This protein binds this small molecule.
Small molecule (SMILES): CC(=O)N[C@H]1[C@H]([C@H](O)[C@H](O)CO)O[C@@](O[C@H]2[C@@H](O)[C@@H](CO)O[C@@H](O[C@H]3[C@H](O)[C@@H](O)[C@H](O)O[C@@H]3CO)[C@@H]2O)(C(=O)O)C[C@@H]1O

Sequence of chain 50.B:
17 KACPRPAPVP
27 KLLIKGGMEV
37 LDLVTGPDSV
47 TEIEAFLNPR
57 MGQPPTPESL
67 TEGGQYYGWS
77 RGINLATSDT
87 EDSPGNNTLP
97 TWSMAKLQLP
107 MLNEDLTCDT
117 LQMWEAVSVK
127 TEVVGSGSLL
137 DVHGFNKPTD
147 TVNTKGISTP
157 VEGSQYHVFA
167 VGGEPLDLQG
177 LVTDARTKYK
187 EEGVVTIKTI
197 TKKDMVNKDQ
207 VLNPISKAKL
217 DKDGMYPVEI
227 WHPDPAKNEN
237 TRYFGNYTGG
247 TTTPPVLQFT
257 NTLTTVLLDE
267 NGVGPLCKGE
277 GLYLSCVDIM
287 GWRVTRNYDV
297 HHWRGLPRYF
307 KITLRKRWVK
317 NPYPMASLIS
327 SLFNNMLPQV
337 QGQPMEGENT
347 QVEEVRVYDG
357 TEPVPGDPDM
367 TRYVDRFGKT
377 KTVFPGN

Sequence of chain 50.A:
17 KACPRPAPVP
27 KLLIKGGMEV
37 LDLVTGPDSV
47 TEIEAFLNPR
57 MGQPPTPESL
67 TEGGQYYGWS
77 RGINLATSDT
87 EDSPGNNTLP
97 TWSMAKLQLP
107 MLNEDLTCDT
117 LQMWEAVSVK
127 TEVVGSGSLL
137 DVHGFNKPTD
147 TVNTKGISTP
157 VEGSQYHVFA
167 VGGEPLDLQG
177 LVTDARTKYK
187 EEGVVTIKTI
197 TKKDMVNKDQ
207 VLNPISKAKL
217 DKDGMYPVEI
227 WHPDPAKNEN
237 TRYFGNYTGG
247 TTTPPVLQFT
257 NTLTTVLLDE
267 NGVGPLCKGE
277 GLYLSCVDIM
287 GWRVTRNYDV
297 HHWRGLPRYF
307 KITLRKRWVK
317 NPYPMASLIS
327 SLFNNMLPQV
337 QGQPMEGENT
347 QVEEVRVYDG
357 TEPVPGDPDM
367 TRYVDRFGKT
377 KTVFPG

Binding-site contacts:
Ligand atom O10 contacts residue ASN293 of chain 50.A at 4.3 Å.
Ligand atom N5 contacts residue TYR72 of chain 50.A at 2.9 Å (h-bond).
Ligand atom C2 contacts residue GLY78 of chain 50.A at 4.1 Å.
Ligand atom O4 contacts residue VAL296 of chain 50.A at 3.7 Å.
Ligand atom O4 contacts residue THR291 of chain 50.A at 3.5 Å.
Ligand atom O1A contacts residue ARG77 of chain 50.A at 3.1 Å.
Ligand atom O8 contacts residue ARG77 of chain 50.A at 3.3 Å (salt-bridge).
Ligand atom O1A contacts residue GLY78 of chain 50.A at 3.4 Å (h-bond).
Ligand atom O6 contacts residue ASN93 of chain 50.A at 2.9 Å (h-bond).
Ligand atom C1 contacts residue GLY78 of chain 50.A at 4.2 Å.
Ligand atom C6 contacts residue TYR72 of chain 50.A at 3.9 Å (hydrophobic).
Ligand atom O3 contacts residue GLY78 of chain 50.A at 3.6 Å.
Ligand atom O1A contacts residue TYR72 of chain 50.A at 3.7 Å.
Ligand atom C3 contacts residue GLY78 of chain 50.A at 4.2 Å.
Ligand atom C10 contacts residue TYR72 of chain 50.A at 3.8 Å (hydrophobic).
Ligand atom C3 contacts residue HIS298 of chain 50.A at 4.1 Å.
Ligand atom C4 contacts residue ARG77 of chain 50.A at 4.3 Å.
Ligand atom C6 contacts residue THR94 of chain 50.A at 3.9 Å.
Ligand atom O4 contacts residue ASN80 of chain 50.A at 4.1 Å.
Ligand atom C6 contacts residue ASN93 of chain 50.A at 3.1 Å.
Ligand atom C4 contacts residue VAL296 of chain 50.A at 4.2 Å (hydrophobic).
Ligand atom C3 contacts residue ARG77 of chain 50.A at 3.8 Å.
Ligand atom O4 contacts residue HIS298 of chain 50.A at 2.7 Å (h-bond).
Ligand atom O4 contacts residue ILE79 of chain 50.A at 3.7 Å.
Ligand atom C11 contacts residue TYR72 of chain 50.A at 3.9 Å (hydrophobic).
Ligand atom O1B contacts residue ARG77 of chain 50.A at 3.0 Å (salt-bridge).
Ligand atom C3 contacts residue VAL296 of chain 50.A at 3.4 Å (hydrophobic).
Ligand atom C1 contacts residue ARG77 of chain 50.A at 3.5 Å.
Ligand atom O1B contacts residue TYR72 of chain 50.A at 4.1 Å.
Ligand atom C5 contacts residue ASN93 of chain 50.A at 3.6 Å.
Ligand atom O4 contacts residue TYR72 of chain 50.A at 4.2 Å.
Ligand atom C4 contacts residue HIS298 of chain 50.A at 3.6 Å.
Ligand atom C11 contacts residue ASP85 of chain 50.B at 3.5 Å.
Ligand atom O8 contacts residue TYR72 of chain 50.A at 3.9 Å.
Ligand atom O4 contacts residue GLY78 of chain 50.A at 3.3 Å.
Ligand atom C4 contacts residue TYR72 of chain 50.A at 3.7 Å (hydrophobic).
Ligand atom C1 contacts residue TYR72 of chain 50.A at 4.1 Å (hydrophobic).
Ligand atom C5 contacts residue TYR72 of chain 50.A at 3.7 Å (hydrophobic).
Ligand atom C4 contacts residue GLY78 of chain 50.A at 3.6 Å.
Ligand atom C3 contacts residue GLY78 of chain 50.A at 3.7 Å.